The small molecule below binds the protein below.
Small molecule (SMILES): CC(=O)N[C@@H](C)C(=O)N[C@@H](C)C(=O)N1CCC[C@H]1C(=O)N[C@H](C(=O)N1CCC[C@H]1C(=O)N[C@H](C(=O)N[C@@H](C)C(=O)N[C@@H](C)C(=O)N1CCC[C@H]1C=O)C(C)C)[C@@H](C)O

Binding-site contacts:
Ligand atom O contacts residue ARG116 of chain 1.B at 2.9 Å (salt-bridge).
Ligand atom C contacts residue MAN1 of chain 1.J at 4.3 Å.
Ligand atom CG1 contacts residue ARG38 of chain 1.B at 4.0 Å.
Ligand atom CG2 contacts residue MAN1 of chain 1.J at 3.5 Å.
Ligand atom CB contacts residue LEU140 of chain 1.B at 4.3 Å (hydrophobic).
Ligand atom CB contacts residue PHE92 of chain 1.B at 3.9 Å (hydrophobic).
Ligand atom C contacts residue ARG116 of chain 1.B at 4.0 Å.
Ligand atom CG2 contacts residue TYR61 of chain 1.B at 3.6 Å (hydrophobic).
Ligand atom N contacts residue MAN1 of chain 1.J at 4.3 Å.
Ligand atom CA contacts residue TYR61 of chain 1.B at 3.8 Å (hydrophobic).
Ligand atom CD contacts residue TRP115 of chain 1.B at 3.7 Å (hydrophobic).
Ligand atom CA contacts residue MAN1 of chain 1.J at 3.3 Å.
Ligand atom CB contacts residue ARG116 of chain 1.B at 4.4 Å.
Ligand atom CA contacts residue PHE92 of chain 1.B at 4.2 Å (hydrophobic).
Ligand atom CB contacts residue MAN1 of chain 1.J at 4.1 Å.
Ligand atom CB contacts residue ARG116 of chain 1.B at 4.1 Å.
Ligand atom N contacts residue MAN1 of chain 1.J at 4.4 Å.
Ligand atom C contacts residue TYR61 of chain 1.B at 4.1 Å (hydrophobic).
Ligand atom O contacts residue TYR61 of chain 1.B at 3.4 Å (h-bond).
Ligand atom CG1 contacts residue TYR61 of chain 1.B at 4.2 Å (hydrophobic).
Ligand atom CG2 contacts residue MAN1 of chain 1.J at 3.7 Å.
Ligand atom OG1 contacts residue MAN1 of chain 1.J at 1.4 Å.
Ligand atom O contacts residue TYR61 of chain 1.B at 4.3 Å.
Ligand atom CB contacts residue TYR61 of chain 1.B at 3.7 Å (hydrophobic).
Ligand atom O contacts residue MAN1 of chain 1.J at 3.8 Å.
Ligand atom CD contacts residue MAN1 of chain 1.J at 4.0 Å.
Ligand atom CG contacts residue LEU140 of chain 1.B at 3.9 Å (hydrophobic).
Ligand atom CG contacts residue ARG116 of chain 1.B at 4.3 Å.
Ligand atom CG contacts residue TRP115 of chain 1.B at 4.0 Å (hydrophobic).
Ligand atom CB contacts residue MAN1 of chain 1.J at 2.4 Å.
Ligand atom C contacts residue MAN1 of chain 1.J at 4.5 Å.
Ligand atom N contacts residue TYR61 of chain 1.B at 4.3 Å.
Ligand atom C contacts residue PHE92 of chain 1.B at 4.2 Å (hydrophobic).
Ligand atom C contacts residue HIS93 of chain 1.B at 3.3 Å.
Ligand atom O contacts residue HIS93 of chain 1.B at 3.6 Å (h-bond).
Ligand atom O contacts residue PHE92 of chain 1.B at 4.4 Å.

Sequence of chain 1.B:
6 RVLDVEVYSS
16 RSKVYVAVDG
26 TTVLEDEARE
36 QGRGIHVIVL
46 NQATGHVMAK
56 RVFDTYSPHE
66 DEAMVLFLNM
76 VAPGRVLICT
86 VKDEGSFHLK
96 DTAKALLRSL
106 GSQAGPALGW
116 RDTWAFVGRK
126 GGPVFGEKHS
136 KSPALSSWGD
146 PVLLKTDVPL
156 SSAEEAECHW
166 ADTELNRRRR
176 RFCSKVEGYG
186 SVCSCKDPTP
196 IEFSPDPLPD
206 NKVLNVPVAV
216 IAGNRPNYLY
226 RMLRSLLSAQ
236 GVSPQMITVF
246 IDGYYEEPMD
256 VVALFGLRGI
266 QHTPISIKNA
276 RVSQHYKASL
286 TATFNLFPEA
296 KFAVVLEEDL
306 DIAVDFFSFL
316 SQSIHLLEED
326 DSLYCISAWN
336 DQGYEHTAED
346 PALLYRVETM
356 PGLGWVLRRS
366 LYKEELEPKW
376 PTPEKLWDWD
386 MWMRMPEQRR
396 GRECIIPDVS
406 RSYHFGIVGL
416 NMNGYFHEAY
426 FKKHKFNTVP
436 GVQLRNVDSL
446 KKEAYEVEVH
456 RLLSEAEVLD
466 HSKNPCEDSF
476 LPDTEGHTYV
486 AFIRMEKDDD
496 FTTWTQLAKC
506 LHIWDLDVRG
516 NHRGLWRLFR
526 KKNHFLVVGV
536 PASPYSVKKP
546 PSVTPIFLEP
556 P